Sequence of chain 1.A:
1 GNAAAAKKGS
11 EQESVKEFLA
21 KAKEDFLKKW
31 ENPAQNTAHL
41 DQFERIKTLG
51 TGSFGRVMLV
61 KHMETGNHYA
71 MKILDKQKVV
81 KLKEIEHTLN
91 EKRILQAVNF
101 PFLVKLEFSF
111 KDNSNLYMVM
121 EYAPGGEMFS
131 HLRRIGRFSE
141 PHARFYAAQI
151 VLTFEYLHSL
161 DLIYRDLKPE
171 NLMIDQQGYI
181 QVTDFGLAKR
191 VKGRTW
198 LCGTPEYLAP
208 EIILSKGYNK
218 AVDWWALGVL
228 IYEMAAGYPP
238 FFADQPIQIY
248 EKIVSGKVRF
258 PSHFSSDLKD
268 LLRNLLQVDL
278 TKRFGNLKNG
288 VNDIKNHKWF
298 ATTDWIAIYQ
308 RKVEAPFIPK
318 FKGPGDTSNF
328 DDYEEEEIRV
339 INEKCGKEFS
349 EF

The protein below binds the small molecule below.
Small molecule (SMILES): CC1(C)CCCN[C@H]1c1ccc(O)c(C(=O)c2ccc(C(=O)N[C@@H]3CCCNC[C@H]3NC(=O)c3ccncc3)cc2)c1F

Binding-site contacts:
Ligand atom N11 contacts residue ALA70 of chain 1.A at 3.5 Å.
Ligand atom N11 contacts residue ALA123 of chain 1.A at 3.2 Å (h-bond).
Ligand atom C95 contacts residue SER53 of chain 1.A at 3.0 Å.
Ligand atom O62 contacts residue PHE54 of chain 1.A at 3.1 Å (h-bond).
Ligand atom N96 contacts residue SER53 of chain 1.A at 2.9 Å (h-bond).
Ligand atom N96 contacts residue GLU84 of chain 1.A at 2.9 Å (salt-bridge).
Ligand atom C73 contacts residue GLY186 of chain 1.A at 3.5 Å.
Ligand atom O62 contacts residue LEU74 of chain 1.A at 3.2 Å.
Ligand atom C12 contacts residue ALA70 of chain 1.A at 3.6 Å (hydrophobic).
Ligand atom C34 contacts residue ASP184 of chain 1.A at 3.3 Å.
Ligand atom C91 contacts residue GLU84 of chain 1.A at 3.1 Å.
Ligand atom O43 contacts residue GLY50 of chain 1.A at 3.0 Å.
Ligand atom C97 contacts residue LEU187 of chain 1.A at 3.3 Å (hydrophobic).
Ligand atom C53 contacts residue LEU74 of chain 1.A at 3.6 Å (hydrophobic).
Ligand atom C35 contacts residue ASP184 of chain 1.A at 3.4 Å.
Ligand atom C95 contacts residue GLU84 of chain 1.A at 3.1 Å.
Ligand atom C31 contacts residue ASP184 of chain 1.A at 3.5 Å.
Ligand atom C42 contacts residue VAL57 of chain 1.A at 3.4 Å (hydrophobic).
Ligand atom C12 contacts residue GLU121 of chain 1.A at 3.2 Å.
Ligand atom C52 contacts residue GLY52 of chain 1.A at 3.4 Å.
Ligand atom N41 contacts residue ASP184 of chain 1.A at 3.2 Å (salt-bridge).
Ligand atom O82 contacts residue LYS72 of chain 1.A at 3.5 Å.
Ligand atom O82 contacts residue GLU91 of chain 1.A at 2.6 Å (salt-bridge).
Ligand atom C42 contacts residue THR51 of chain 1.A at 3.6 Å.
Ligand atom O43 contacts residue THR51 of chain 1.A at 3.0 Å (h-bond).
Ligand atom C32 contacts residue GLU127 of chain 1.A at 3.6 Å.
Ligand atom N33 contacts residue ASN171 of chain 1.A at 3.2 Å (h-bond).
Ligand atom N41 contacts residue VAL57 of chain 1.A at 3.5 Å.
Ligand atom O43 contacts residue VAL57 of chain 1.A at 3.2 Å.
Ligand atom O22 contacts residue THR183 of chain 1.A at 3.3 Å.
Ligand atom N33 contacts residue GLU170 of chain 1.A at 3.0 Å (salt-bridge).
Ligand atom C53 contacts residue GLY52 of chain 1.A at 3.6 Å.
Ligand atom C72 contacts residue GLU91 of chain 1.A at 3.6 Å.
Ligand atom C32 contacts residue GLU170 of chain 1.A at 3.5 Å.
Ligand atom C56 contacts residue ASP184 of chain 1.A at 3.4 Å.
Ligand atom N33 contacts residue ASP184 of chain 1.A at 2.6 Å (salt-bridge).
Ligand atom F89 contacts residue SER53 of chain 1.A at 3.1 Å.
Ligand atom C34 contacts residue GLU170 of chain 1.A at 3.4 Å.
Ligand atom O82 contacts residue LEU74 of chain 1.A at 3.5 Å.
Ligand atom C32 contacts residue ASP184 of chain 1.A at 3.6 Å.